Binding-site contacts:
Ligand atom O contacts residue TYR96 of chain 1.A at 2.5 Å (h-bond).
Ligand atom C5 contacts residue HEM1 of chain 1.C at 3.6 Å.
Ligand atom C8 contacts residue ILE395 of chain 1.A at 4.2 Å (hydrophobic).
Ligand atom O contacts residue LEU244 of chain 1.A at 3.9 Å.
Ligand atom C9 contacts residue THR252 of chain 1.A at 3.9 Å.
Ligand atom C2 contacts residue LEU244 of chain 1.A at 4.0 Å (hydrophobic).
Ligand atom C3 contacts residue LEU244 of chain 1.A at 4.0 Å (hydrophobic).
Ligand atom C3 contacts residue HEM1 of chain 1.C at 4.2 Å.
Ligand atom C10 contacts residue PHE87 of chain 1.A at 4.0 Å (hydrophobic).
Ligand atom C10 contacts residue THR185 of chain 1.A at 4.2 Å.
Ligand atom C4 contacts residue HEM1 of chain 1.C at 3.6 Å.
Ligand atom C8 contacts residue ASP297 of chain 1.A at 4.0 Å.
Ligand atom C2 contacts residue PHE87 of chain 1.A at 4.2 Å (hydrophobic).
Ligand atom C6 contacts residue GLY248 of chain 1.A at 4.2 Å.
Ligand atom C8 contacts residue VAL295 of chain 1.A at 3.7 Å (hydrophobic).
Ligand atom C9 contacts residue VAL295 of chain 1.A at 4.1 Å (hydrophobic).
Ligand atom C9 contacts residue HEM1 of chain 1.C at 4.0 Å.
Ligand atom C10 contacts residue VAL396 of chain 1.A at 4.2 Å (hydrophobic).
Ligand atom C6 contacts residue VAL247 of chain 1.A at 4.2 Å (hydrophobic).
Ligand atom C9 contacts residue VAL396 of chain 1.A at 4.3 Å (hydrophobic).
Ligand atom C5 contacts residue LEU244 of chain 1.A at 4.1 Å (hydrophobic).
Ligand atom C2 contacts residue TYR96 of chain 1.A at 3.4 Å (hydrophobic).
Ligand atom C10 contacts residue ILE395 of chain 1.A at 4.4 Å (hydrophobic).
Ligand atom C3 contacts residue THR101 of chain 1.A at 3.9 Å.
Ligand atom C6 contacts residue LEU244 of chain 1.A at 4.1 Å (hydrophobic).
Ligand atom C8 contacts residue HEM1 of chain 1.C at 4.3 Å.
Ligand atom O contacts residue PHE87 of chain 1.A at 3.3 Å.
Ligand atom C8 contacts residue PHE87 of chain 1.A at 4.5 Å (hydrophobic).
Ligand atom C10 contacts residue VAL247 of chain 1.A at 3.9 Å (hydrophobic).
Ligand atom C3 contacts residue TYR96 of chain 1.A at 3.6 Å (hydrophobic).

This protein binds this small molecule.
Small molecule (SMILES): CC1(C)[C@@H]2CC[C@@]1(C)C(=O)C2

Sequence of chain 1.A:
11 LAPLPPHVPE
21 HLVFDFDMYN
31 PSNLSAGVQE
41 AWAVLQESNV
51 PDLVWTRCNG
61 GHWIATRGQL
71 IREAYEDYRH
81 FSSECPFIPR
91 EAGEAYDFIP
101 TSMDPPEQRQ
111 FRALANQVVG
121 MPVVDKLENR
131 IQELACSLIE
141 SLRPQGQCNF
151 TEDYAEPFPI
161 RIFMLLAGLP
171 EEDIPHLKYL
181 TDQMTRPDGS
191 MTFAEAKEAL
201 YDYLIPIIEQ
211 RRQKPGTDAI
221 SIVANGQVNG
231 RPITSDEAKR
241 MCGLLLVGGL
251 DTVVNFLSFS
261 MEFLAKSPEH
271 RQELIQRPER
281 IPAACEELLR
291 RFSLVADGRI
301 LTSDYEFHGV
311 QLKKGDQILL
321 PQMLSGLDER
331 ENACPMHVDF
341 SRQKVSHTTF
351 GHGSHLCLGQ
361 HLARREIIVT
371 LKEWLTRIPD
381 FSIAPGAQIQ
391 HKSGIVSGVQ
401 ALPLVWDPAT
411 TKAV